This protein binds this small molecule.
Small molecule (SMILES): Oc1ccc(Br)cc1Br

Sequence of chain 1.B:
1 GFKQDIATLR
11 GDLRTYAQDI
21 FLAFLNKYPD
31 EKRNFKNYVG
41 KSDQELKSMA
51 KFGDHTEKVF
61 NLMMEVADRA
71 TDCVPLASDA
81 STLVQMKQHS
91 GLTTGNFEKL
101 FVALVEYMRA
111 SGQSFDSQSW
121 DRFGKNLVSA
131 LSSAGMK

Binding-site contacts:
Ligand atom BR5 contacts residue LEU100 of chain 1.B at 4.2 Å.
Ligand atom BR1 contacts residue PHE60 of chain 1.B at 3.8 Å.
Ligand atom C09 contacts residue THR56 of chain 1.B at 3.8 Å.
Ligand atom C03 contacts residue LEU100 of chain 1.B at 3.6 Å (hydrophobic).
Ligand atom C08 contacts residue VAL59 of chain 1.B at 3.5 Å (hydrophobic).
Ligand atom BR5 contacts residue PHE35 of chain 1.B at 4.1 Å.
Ligand atom C03 contacts residue PHE21 of chain 1.B at 3.5 Å (hydrophobic).
Ligand atom O07 contacts residue HIS55 of chain 1.B at 2.5 Å (h-bond).
Ligand atom C02 contacts residue PHE21 of chain 1.B at 3.7 Å (hydrophobic).
Ligand atom C04 contacts residue PHE21 of chain 1.B at 3.3 Å (hydrophobic).
Ligand atom C04 contacts residue VAL59 of chain 1.B at 3.7 Å (hydrophobic).
Ligand atom O07 contacts residue VAL59 of chain 1.B at 3.9 Å.
Ligand atom O07 contacts residue PHE35 of chain 1.B at 3.4 Å.
Ligand atom C06 contacts residue PHE21 of chain 1.B at 3.2 Å (hydrophobic).
Ligand atom BR1 contacts residue ALA17 of chain 1.B at 4.0 Å.
Ligand atom O07 contacts residue PHE21 of chain 1.B at 3.3 Å.
Ligand atom BR5 contacts residue PHE21 of chain 1.B at 3.9 Å.
Ligand atom C06 contacts residue VAL59 of chain 1.B at 3.6 Å (hydrophobic).
Ligand atom C08 contacts residue HIS55 of chain 1.B at 3.3 Å.
Ligand atom C06 contacts residue HIS55 of chain 1.B at 3.3 Å.
Ligand atom BR1 contacts residue PHE21 of chain 1.B at 4.0 Å.
Ligand atom BR1 contacts residue ILE20 of chain 1.B at 4.0 Å.
Ligand atom C09 contacts residue PHE21 of chain 1.B at 3.6 Å (hydrophobic).
Ligand atom BR5 contacts residue PHE24 of chain 1.B at 4.0 Å.
Ligand atom C03 contacts residue VAL59 of chain 1.B at 3.7 Å (hydrophobic).
Ligand atom C08 contacts residue PHE21 of chain 1.B at 3.5 Å (hydrophobic).
Ligand atom C02 contacts residue VAL59 of chain 1.B at 3.6 Å (hydrophobic).
Ligand atom C09 contacts residue VAL59 of chain 1.B at 3.6 Å (hydrophobic).
Ligand atom BR1 contacts residue MET63 of chain 1.B at 4.0 Å.
Ligand atom BR5 contacts residue HEM1 of chain 1.E at 3.3 Å.
Ligand atom C08 contacts residue THR56 of chain 1.B at 3.8 Å.
Ligand atom C04 contacts residue LEU100 of chain 1.B at 4.5 Å (hydrophobic).